Binding-site contacts:
Ligand atom C7 contacts residue SER194 of chain 1.G at 4.3 Å.
Ligand atom C8 contacts residue SER194 of chain 1.G at 3.5 Å.
Ligand atom C8 contacts residue ASN137 of chain 1.G at 4.2 Å.
Ligand atom O7 contacts residue SER160 of chain 1.G at 4.5 Å.
Ligand atom C8 contacts residue NAG1 of chain 1.JB at 3.9 Å.
Ligand atom N2 contacts residue ASN137 of chain 1.G at 2.9 Å (h-bond).
Ligand atom C4 contacts residue ASN137 of chain 1.G at 4.4 Å.
Ligand atom O7 contacts residue NAG1 of chain 1.JB at 4.1 Å.
Ligand atom O7 contacts residue LYS173 of chain 1.G at 4.4 Å.
Ligand atom C1 contacts residue ASN137 of chain 1.G at 1.5 Å.
Ligand atom O7 contacts residue ASN137 of chain 1.G at 3.0 Å (h-bond).
Ligand atom C7 contacts residue NAG1 of chain 1.JB at 4.5 Å.
Ligand atom C2 contacts residue ASN137 of chain 1.G at 2.5 Å.
Ligand atom C5 contacts residue ASN137 of chain 1.G at 3.7 Å.
Ligand atom N2 contacts residue SER194 of chain 1.G at 4.5 Å.
Ligand atom C7 contacts residue ASN137 of chain 1.G at 3.1 Å.
Ligand atom C3 contacts residue ASN137 of chain 1.G at 3.8 Å.
Ligand atom O5 contacts residue ASN137 of chain 1.G at 2.4 Å (h-bond).

Sequence of chain 1.G:
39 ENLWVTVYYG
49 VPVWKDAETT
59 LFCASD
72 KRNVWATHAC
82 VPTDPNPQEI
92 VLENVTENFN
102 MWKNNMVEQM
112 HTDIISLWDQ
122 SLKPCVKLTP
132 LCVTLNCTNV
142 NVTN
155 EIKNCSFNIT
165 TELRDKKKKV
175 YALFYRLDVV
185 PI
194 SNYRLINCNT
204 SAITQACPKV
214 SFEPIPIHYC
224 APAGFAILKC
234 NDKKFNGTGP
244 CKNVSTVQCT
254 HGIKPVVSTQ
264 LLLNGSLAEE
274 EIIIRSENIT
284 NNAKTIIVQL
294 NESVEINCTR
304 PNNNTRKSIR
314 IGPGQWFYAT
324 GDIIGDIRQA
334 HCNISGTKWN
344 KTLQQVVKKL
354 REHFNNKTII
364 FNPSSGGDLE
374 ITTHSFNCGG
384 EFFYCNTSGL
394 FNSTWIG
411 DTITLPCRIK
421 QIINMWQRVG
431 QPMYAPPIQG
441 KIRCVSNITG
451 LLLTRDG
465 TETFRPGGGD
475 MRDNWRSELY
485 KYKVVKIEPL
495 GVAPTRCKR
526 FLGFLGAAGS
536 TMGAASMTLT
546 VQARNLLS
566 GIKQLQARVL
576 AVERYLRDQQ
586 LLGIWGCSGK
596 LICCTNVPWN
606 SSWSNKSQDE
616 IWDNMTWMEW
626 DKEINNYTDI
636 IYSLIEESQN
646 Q

This small molecule binds to this protein.
Small molecule (SMILES): CC(=O)N[C@H]1[C@H](O[C@H]2[C@H](O)[C@@H](NC(C)=O)CO[C@@H]2CO)O[C@H](CO)[C@@H](O)[C@@H]1O